Sequence of chain 1.A:
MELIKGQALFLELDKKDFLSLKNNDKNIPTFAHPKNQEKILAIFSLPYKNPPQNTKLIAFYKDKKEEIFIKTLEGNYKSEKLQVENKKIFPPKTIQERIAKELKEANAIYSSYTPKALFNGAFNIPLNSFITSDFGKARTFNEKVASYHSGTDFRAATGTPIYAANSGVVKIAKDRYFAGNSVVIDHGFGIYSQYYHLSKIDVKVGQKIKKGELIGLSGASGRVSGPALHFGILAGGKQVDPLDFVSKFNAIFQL

Binding-site contacts:
Ligand atom C7 contacts residue GLN239 of chain 1.A at 3.7 Å.
Ligand atom N3 contacts residue GLN239 of chain 1.A at 4.0 Å.
Ligand atom N3 contacts residue TYR196 of chain 1.A at 3.6 Å (h-bond).
Ligand atom N4 contacts residue HIS197 of chain 1.A at 3.5 Å (h-bond).
Ligand atom C11 contacts residue HIS230 of chain 1.A at 3.2 Å.
Ligand atom C8 contacts residue TYR110 of chain 1.A at 4.1 Å (hydrophobic).
Ligand atom C1 contacts residue SER150 of chain 1.A at 2.9 Å.
Ligand atom N4 contacts residue HIS149 of chain 1.A at 3.9 Å.
Ligand atom C11 contacts residue ZN1 of chain 1.B at 3.7 Å.
Ligand atom C5 contacts residue HIS230 of chain 1.A at 4.2 Å.
Ligand atom C5 contacts residue ZN1 of chain 1.B at 4.1 Å.
Ligand atom C12 contacts residue ZN1 of chain 1.B at 3.2 Å.
Ligand atom O8 contacts residue HIS149 of chain 1.A at 3.4 Å.
Ligand atom O3 contacts residue ALA179 of chain 1.A at 3.8 Å.
Ligand atom C12 contacts residue HIS197 of chain 1.A at 4.1 Å.
Ligand atom O8 contacts residue ZN1 of chain 1.B at 3.7 Å.
Ligand atom O2 contacts residue TYR110 of chain 1.A at 3.4 Å.
Ligand atom C6 contacts residue SER150 of chain 1.A at 3.4 Å.
Ligand atom C12 contacts residue HIS230 of chain 1.A at 4.0 Å.
Ligand atom O2 contacts residue TYR196 of chain 1.A at 4.0 Å.
Ligand atom C11 contacts residue TYR196 of chain 1.A at 3.7 Å (hydrophobic).
Ligand atom O1 contacts residue PHE178 of chain 1.A at 4.2 Å.
Ligand atom O9 contacts residue ZN1 of chain 1.B at 2.4 Å.
Ligand atom O9 contacts residue ASP153 of chain 1.A at 3.6 Å (salt-bridge).
Ligand atom O2 contacts residue ARG176 of chain 1.A at 4.0 Å.
Ligand atom O2 contacts residue ALA106 of chain 1.A at 4.0 Å.
Ligand atom C7 contacts residue TYR196 of chain 1.A at 3.9 Å (hydrophobic).
Ligand atom C11 contacts residue HIS197 of chain 1.A at 3.1 Å.
Ligand atom O3 contacts residue PHE178 of chain 1.A at 3.8 Å.
Ligand atom O4 contacts residue ARG176 of chain 1.A at 3.3 Å (salt-bridge).
Ligand atom O9 contacts residue HIS149 of chain 1.A at 3.4 Å (h-bond).
Ligand atom O3 contacts residue TYR196 of chain 1.A at 4.0 Å.
Ligand atom C8 contacts residue TYR196 of chain 1.A at 3.3 Å (hydrophobic).
Ligand atom N4 contacts residue ZN1 of chain 1.B at 2.4 Å.
Ligand atom C3 contacts residue PHE178 of chain 1.A at 4.1 Å (hydrophobic).
Ligand atom C5 contacts residue HIS197 of chain 1.A at 3.6 Å.
Ligand atom O9 contacts residue ARG223 of chain 1.A at 4.0 Å.
Ligand atom C12 contacts residue HIS149 of chain 1.A at 4.1 Å.
Ligand atom N4 contacts residue HIS230 of chain 1.A at 3.9 Å.
Ligand atom O4 contacts residue TYR196 of chain 1.A at 2.6 Å (h-bond).

This protein binds this small molecule.
Small molecule (SMILES): CC(=O)N[C@@H](CCNCC(=O)O)C(=O)N[C@H](C)C(=O)NO